Binding-site contacts:
Ligand atom C8 contacts residue VAL402 of chain 1.A at 3.8 Å (hydrophobic).
Ligand atom C3 contacts residue ASN263 of chain 1.A at 3.8 Å.
Ligand atom C1 contacts residue ASN263 of chain 1.A at 1.4 Å.
Ligand atom O5 contacts residue ASN263 of chain 1.A at 2.4 Å (h-bond).
Ligand atom C4 contacts residue ASN263 of chain 1.A at 4.2 Å.
Ligand atom C7 contacts residue ASN263 of chain 1.A at 4.0 Å.
Ligand atom C2 contacts residue ASN263 of chain 1.A at 2.5 Å.
Ligand atom N2 contacts residue ASN263 of chain 1.A at 2.9 Å (h-bond).
Ligand atom C5 contacts residue ASN263 of chain 1.A at 3.7 Å.

The small molecule below binds the protein below.
Small molecule (SMILES): CC(=O)N[C@H]1CO[C@H](CO)[C@@H](OC2O[C@H](CO)[C@@H](O)[C@H](O)[C@H]2NC(C)=O)[C@@H]1O

Sequence of chain 1.A:
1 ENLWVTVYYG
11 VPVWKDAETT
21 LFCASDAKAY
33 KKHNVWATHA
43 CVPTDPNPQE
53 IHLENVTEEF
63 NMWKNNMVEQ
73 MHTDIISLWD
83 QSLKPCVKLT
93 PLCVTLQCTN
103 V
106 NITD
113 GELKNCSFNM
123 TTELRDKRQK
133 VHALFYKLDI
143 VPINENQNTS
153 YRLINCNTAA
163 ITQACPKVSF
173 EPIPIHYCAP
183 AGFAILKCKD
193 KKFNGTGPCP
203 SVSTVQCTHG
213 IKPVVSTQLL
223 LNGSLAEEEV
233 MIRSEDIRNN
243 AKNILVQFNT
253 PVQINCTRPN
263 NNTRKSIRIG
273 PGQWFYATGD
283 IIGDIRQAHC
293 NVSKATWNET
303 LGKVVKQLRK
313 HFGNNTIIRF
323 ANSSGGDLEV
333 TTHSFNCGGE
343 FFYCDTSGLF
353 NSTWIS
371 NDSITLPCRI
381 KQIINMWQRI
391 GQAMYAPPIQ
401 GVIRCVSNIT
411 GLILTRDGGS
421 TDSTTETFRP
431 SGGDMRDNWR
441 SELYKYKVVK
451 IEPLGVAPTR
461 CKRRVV